Sequence of chain 50.I:
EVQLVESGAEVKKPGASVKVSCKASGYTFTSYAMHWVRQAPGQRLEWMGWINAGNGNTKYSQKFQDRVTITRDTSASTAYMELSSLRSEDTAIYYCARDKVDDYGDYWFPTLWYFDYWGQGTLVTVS

Sequence of chain 50.C:
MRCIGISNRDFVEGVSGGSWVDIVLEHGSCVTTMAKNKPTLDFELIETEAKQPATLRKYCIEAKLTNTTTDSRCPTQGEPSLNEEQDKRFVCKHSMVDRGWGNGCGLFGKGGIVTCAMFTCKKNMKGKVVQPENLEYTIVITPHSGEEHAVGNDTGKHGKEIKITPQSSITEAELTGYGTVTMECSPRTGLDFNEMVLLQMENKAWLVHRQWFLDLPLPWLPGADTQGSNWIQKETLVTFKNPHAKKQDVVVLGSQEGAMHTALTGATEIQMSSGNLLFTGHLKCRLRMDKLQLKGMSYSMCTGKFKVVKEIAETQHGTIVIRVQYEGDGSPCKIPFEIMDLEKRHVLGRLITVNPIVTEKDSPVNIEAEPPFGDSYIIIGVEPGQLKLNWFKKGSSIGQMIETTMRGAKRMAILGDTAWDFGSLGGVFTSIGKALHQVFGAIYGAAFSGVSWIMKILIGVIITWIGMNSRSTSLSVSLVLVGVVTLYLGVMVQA

Binding-site contacts:
Ligand atom O4 contacts residue GLN65 of chain 50.I at 3.6 Å.
Ligand atom C4 contacts residue ASN67 of chain 50.C at 4.3 Å.
Ligand atom C7 contacts residue ASN67 of chain 50.C at 3.7 Å.
Ligand atom O4 contacts residue ASP66 of chain 50.I at 2.7 Å (salt-bridge).
Ligand atom C4 contacts residue ASP66 of chain 50.I at 4.0 Å.
Ligand atom C8 contacts residue PHE90 of chain 50.C at 3.7 Å (hydrophobic).
Ligand atom C1 contacts residue ASN67 of chain 50.C at 1.4 Å.
Ligand atom O6 contacts residue TYR60 of chain 50.I at 4.2 Å.
Ligand atom C7 contacts residue PHE90 of chain 50.C at 4.4 Å (hydrophobic).
Ligand atom O5 contacts residue GLN65 of chain 50.I at 3.7 Å.
Ligand atom O6 contacts residue GLN65 of chain 50.I at 2.5 Å (h-bond).
Ligand atom C3 contacts residue ASN67 of chain 50.C at 3.8 Å.
Ligand atom C2 contacts residue ASN67 of chain 50.C at 2.4 Å.
Ligand atom O3 contacts residue GLN65 of chain 50.I at 3.6 Å.
Ligand atom C4 contacts residue GLN65 of chain 50.I at 3.3 Å.
Ligand atom O5 contacts residue ASN67 of chain 50.C at 2.4 Å (h-bond).
Ligand atom C2 contacts residue GLN65 of chain 50.I at 4.4 Å.
Ligand atom C5 contacts residue ASN67 of chain 50.C at 3.7 Å.
Ligand atom O7 contacts residue ASN67 of chain 50.C at 4.1 Å.
Ligand atom C5 contacts residue GLN65 of chain 50.I at 3.7 Å.
Ligand atom O6 contacts residue ASN67 of chain 50.C at 4.0 Å.
Ligand atom C3 contacts residue GLN65 of chain 50.I at 4.0 Å.
Ligand atom C6 contacts residue GLN65 of chain 50.I at 3.5 Å.
Ligand atom N2 contacts residue ASN67 of chain 50.C at 2.9 Å (h-bond).

This protein binds this small molecule.
Small molecule (SMILES): CC(=O)N[C@@H]1[C@@H](O)[C@H](O)[C@@H](CO)O[C@H]1O